Binding-site contacts:
Ligand atom O contacts residue ASN37 of chain 1.C at 3.5 Å (h-bond).
Ligand atom N contacts residue ASN19 of chain 1.D at 2.9 Å (h-bond).
Ligand atom CB contacts residue VAL38 of chain 1.C at 4.1 Å (hydrophobic).
Ligand atom N contacts residue VAL38 of chain 1.C at 2.8 Å (h-bond).
Ligand atom OXT contacts residue HIS20 of chain 1.D at 3.6 Å (h-bond).
Ligand atom CG1 contacts residue CYS43 of chain 1.D at 3.8 Å (hydrophobic).
Ligand atom OXT contacts residue VAL23 of chain 1.D at 3.0 Å (h-bond).
Ligand atom O contacts residue VAL38 of chain 1.C at 3.0 Å (h-bond).
Ligand atom CA contacts residue HIS20 of chain 1.D at 3.0 Å.
Ligand atom CG1 contacts residue ARG18 of chain 1.D at 4.1 Å.
Ligand atom CA contacts residue ASN19 of chain 1.D at 4.1 Å.
Ligand atom O contacts residue HIS20 of chain 1.D at 3.7 Å.
Ligand atom C contacts residue VAL38 of chain 1.C at 4.1 Å (hydrophobic).
Ligand atom C contacts residue PRO21 of chain 1.D at 4.1 Å (hydrophobic).
Ligand atom CB contacts residue CYS43 of chain 1.D at 4.3 Å (hydrophobic).
Ligand atom CB contacts residue HIS20 of chain 1.D at 4.4 Å.
Ligand atom CA contacts residue VAL38 of chain 1.C at 3.8 Å (hydrophobic).
Ligand atom CG2 contacts residue VAL38 of chain 1.C at 3.4 Å (hydrophobic).
Ligand atom O contacts residue GLY22 of chain 1.D at 4.0 Å.
Ligand atom C contacts residue ASN37 of chain 1.C at 3.9 Å.
Ligand atom CG1 contacts residue VAL17 of chain 1.D at 3.7 Å (hydrophobic).
Ligand atom N contacts residue ASN37 of chain 1.C at 2.8 Å (h-bond).
Ligand atom C contacts residue HIS20 of chain 1.D at 3.2 Å.
Ligand atom CG1 contacts residue ASN19 of chain 1.D at 3.9 Å.
Ligand atom CG2 contacts residue CYS43 of chain 1.D at 3.6 Å (hydrophobic).
Ligand atom CA contacts residue VAL23 of chain 1.D at 4.1 Å (hydrophobic).
Ligand atom C contacts residue MET24 of chain 1.D at 3.9 Å (hydrophobic).
Ligand atom C contacts residue VAL23 of chain 1.D at 3.9 Å (hydrophobic).
Ligand atom O contacts residue PRO21 of chain 1.D at 3.8 Å.
Ligand atom CB contacts residue VAL23 of chain 1.D at 4.2 Å (hydrophobic).
Ligand atom C contacts residue GLY22 of chain 1.D at 3.9 Å.
Ligand atom OXT contacts residue PRO21 of chain 1.D at 4.1 Å.
Ligand atom CG2 contacts residue MET24 of chain 1.D at 4.0 Å (hydrophobic).
Ligand atom OXT contacts residue MET24 of chain 1.D at 2.9 Å (h-bond).
Ligand atom CG1 contacts residue SER52 of chain 1.D at 4.0 Å.
Ligand atom OXT contacts residue GLY22 of chain 1.D at 3.4 Å (h-bond).
Ligand atom N contacts residue HIS20 of chain 1.D at 3.5 Å (h-bond).
Ligand atom CG2 contacts residue ILE41 of chain 1.C at 4.1 Å (hydrophobic).
Ligand atom CA contacts residue ASN37 of chain 1.C at 3.7 Å.
Ligand atom CB contacts residue MET24 of chain 1.D at 4.1 Å (hydrophobic).

Sequence of chain 1.C:
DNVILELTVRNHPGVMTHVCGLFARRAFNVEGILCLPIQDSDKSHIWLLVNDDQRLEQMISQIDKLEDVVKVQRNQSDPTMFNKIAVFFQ

Sequence of chain 1.D:
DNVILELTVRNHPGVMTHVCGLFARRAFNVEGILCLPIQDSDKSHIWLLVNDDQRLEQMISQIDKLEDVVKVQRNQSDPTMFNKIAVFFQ

This protein binds this small molecule.
Small molecule (SMILES): CC(C)[C@H](N)C(=O)O